Sequence of chain 1.I:
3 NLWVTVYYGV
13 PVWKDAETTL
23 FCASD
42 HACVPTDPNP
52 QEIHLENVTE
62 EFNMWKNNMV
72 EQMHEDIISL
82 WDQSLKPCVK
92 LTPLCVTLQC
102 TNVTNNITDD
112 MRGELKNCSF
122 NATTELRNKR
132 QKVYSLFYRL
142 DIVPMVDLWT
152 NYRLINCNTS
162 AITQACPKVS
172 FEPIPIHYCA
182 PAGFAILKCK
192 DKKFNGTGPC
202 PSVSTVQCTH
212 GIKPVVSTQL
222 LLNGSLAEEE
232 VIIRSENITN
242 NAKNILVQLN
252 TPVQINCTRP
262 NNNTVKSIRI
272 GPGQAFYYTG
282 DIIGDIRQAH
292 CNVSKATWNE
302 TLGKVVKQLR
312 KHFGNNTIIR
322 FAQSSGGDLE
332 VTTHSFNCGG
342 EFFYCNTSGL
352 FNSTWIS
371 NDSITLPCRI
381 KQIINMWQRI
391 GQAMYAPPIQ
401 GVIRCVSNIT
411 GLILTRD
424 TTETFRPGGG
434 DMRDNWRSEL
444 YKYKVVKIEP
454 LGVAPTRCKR

Sequence of chain 1.J:
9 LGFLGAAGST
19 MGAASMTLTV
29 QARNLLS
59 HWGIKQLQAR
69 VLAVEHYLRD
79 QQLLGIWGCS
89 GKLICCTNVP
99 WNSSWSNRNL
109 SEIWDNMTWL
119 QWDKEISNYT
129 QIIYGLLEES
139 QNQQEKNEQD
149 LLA

A protein and the small-molecule ligand that binds it are described below.
Small molecule (SMILES): CC(=O)N[C@@H]1[C@@H](O)[C@H](O)[C@@H](CO)O[C@H]1O

Binding-site contacts:
Ligand atom C1 contacts residue ASN58 of chain 1.I at 1.5 Å.
Ligand atom N2 contacts residue ASN58 of chain 1.I at 2.9 Å (h-bond).
Ligand atom C7 contacts residue GLU57 of chain 1.I at 3.8 Å.
Ligand atom C2 contacts residue ASN58 of chain 1.I at 2.5 Å.
Ligand atom C8 contacts residue ASN58 of chain 1.I at 4.4 Å.
Ligand atom O5 contacts residue ASN58 of chain 1.I at 2.5 Å (h-bond).
Ligand atom C7 contacts residue SER17 of chain 1.J at 4.1 Å.
Ligand atom C5 contacts residue ASN58 of chain 1.I at 3.8 Å.
Ligand atom C7 contacts residue ASN58 of chain 1.I at 3.3 Å.
Ligand atom C3 contacts residue GLU57 of chain 1.I at 4.1 Å.
Ligand atom C1 contacts residue GLU57 of chain 1.I at 4.2 Å.
Ligand atom C3 contacts residue ASN58 of chain 1.I at 3.9 Å.
Ligand atom O7 contacts residue SER17 of chain 1.J at 3.1 Å.
Ligand atom O7 contacts residue ASN58 of chain 1.I at 3.4 Å (h-bond).
Ligand atom O7 contacts residue GLY16 of chain 1.J at 3.9 Å.
Ligand atom N2 contacts residue GLU57 of chain 1.I at 3.0 Å (salt-bridge).
Ligand atom C8 contacts residue GLU57 of chain 1.I at 3.7 Å.
Ligand atom C8 contacts residue SER17 of chain 1.J at 4.2 Å.
Ligand atom C2 contacts residue GLU57 of chain 1.I at 4.0 Å.
Ligand atom C8 contacts residue GLY13 of chain 1.J at 4.3 Å.
Ligand atom C4 contacts residue ASN58 of chain 1.I at 4.4 Å.